Sequence of chain 1.D:
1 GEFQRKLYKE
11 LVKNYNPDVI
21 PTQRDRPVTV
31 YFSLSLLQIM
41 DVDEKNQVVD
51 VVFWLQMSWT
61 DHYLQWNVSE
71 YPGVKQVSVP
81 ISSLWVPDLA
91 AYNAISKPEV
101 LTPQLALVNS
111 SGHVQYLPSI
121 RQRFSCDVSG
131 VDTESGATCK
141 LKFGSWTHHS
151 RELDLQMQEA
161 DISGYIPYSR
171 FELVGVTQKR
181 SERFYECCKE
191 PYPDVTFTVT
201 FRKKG

The small molecule below binds the protein below.
Small molecule (SMILES): CC(=O)N[C@@H]1[C@@H](O)[C@H](O)[C@@H](CO)O[C@H]1O

Binding-site contacts:
Ligand atom C5 contacts residue NAG1 of chain 1.U at 4.1 Å.
Ligand atom O7 contacts residue SER110 of chain 1.D at 4.2 Å.
Ligand atom C6 contacts residue GLN115 of chain 1.D at 4.1 Å.
Ligand atom C3 contacts residue NAG1 of chain 1.U at 3.5 Å.
Ligand atom C1 contacts residue ASN109 of chain 1.D at 2.9 Å.
Ligand atom C2 contacts residue SER111 of chain 1.D at 3.6 Å.
Ligand atom C7 contacts residue SER110 of chain 1.D at 4.0 Å.
Ligand atom C2 contacts residue ASN109 of chain 1.D at 3.2 Å.
Ligand atom N2 contacts residue ASN109 of chain 1.D at 3.1 Å (h-bond).
Ligand atom C4 contacts residue NAG1 of chain 1.U at 3.2 Å.
Ligand atom O3 contacts residue NAG1 of chain 1.U at 3.1 Å (h-bond).
Ligand atom C1 contacts residue HIS113 of chain 1.D at 3.9 Å.
Ligand atom C7 contacts residue ASN109 of chain 1.D at 2.8 Å.
Ligand atom C7 contacts residue SER111 of chain 1.D at 3.8 Å.
Ligand atom C6 contacts residue HIS113 of chain 1.D at 3.4 Å.
Ligand atom C1 contacts residue SER111 of chain 1.D at 3.2 Å.
Ligand atom O5 contacts residue ASN109 of chain 1.D at 2.5 Å (h-bond).
Ligand atom C6 contacts residue ASN109 of chain 1.D at 4.4 Å.
Ligand atom N2 contacts residue SER111 of chain 1.D at 2.9 Å (h-bond).
Ligand atom O6 contacts residue HIS113 of chain 1.D at 4.2 Å.
Ligand atom O6 contacts residue ASN109 of chain 1.D at 4.2 Å.
Ligand atom C8 contacts residue SER110 of chain 1.D at 3.2 Å.
Ligand atom O5 contacts residue HIS113 of chain 1.D at 3.7 Å.
Ligand atom O4 contacts residue NAG1 of chain 1.U at 2.3 Å (h-bond).
Ligand atom O7 contacts residue ASN109 of chain 1.D at 2.5 Å (h-bond).
Ligand atom C3 contacts residue SER111 of chain 1.D at 4.3 Å.
Ligand atom C6 contacts residue NAG1 of chain 1.U at 3.5 Å.
Ligand atom O6 contacts residue GLN115 of chain 1.D at 3.7 Å.
Ligand atom C5 contacts residue HIS113 of chain 1.D at 4.0 Å.
Ligand atom C8 contacts residue ASN109 of chain 1.D at 3.8 Å.
Ligand atom C5 contacts residue ASN109 of chain 1.D at 3.9 Å.
Ligand atom C8 contacts residue SER111 of chain 1.D at 3.6 Å.